Binding-site contacts:
Ligand atom C6 contacts residue GLN32 of chain 1.C at 3.5 Å.
Ligand atom O6 contacts residue GLN32 of chain 1.C at 3.0 Å (h-bond).
Ligand atom C3 contacts residue GLN251 of chain 1.C at 3.8 Å.
Ligand atom O3 contacts residue ASP49 of chain 1.D at 2.8 Å (salt-bridge).
Ligand atom C8 contacts residue PHE249 of chain 1.C at 3.6 Å (hydrophobic).
Ligand atom O7 contacts residue ASP50 of chain 1.D at 3.6 Å.
Ligand atom O4 contacts residue ASP49 of chain 1.D at 3.6 Å.
Ligand atom C4 contacts residue ASP43 of chain 1.C at 3.6 Å.
Ligand atom C6 contacts residue ASP43 of chain 1.C at 3.6 Å.
Ligand atom O4 contacts residue ASP43 of chain 1.C at 2.8 Å (salt-bridge).
Ligand atom O5 contacts residue ASP43 of chain 1.C at 3.7 Å.
Ligand atom O6 contacts residue ASP43 of chain 1.C at 2.5 Å (salt-bridge).
Ligand atom N2 contacts residue GLN251 of chain 1.C at 2.8 Å (h-bond).
Ligand atom C8 contacts residue PHE51 of chain 1.D at 3.6 Å (hydrophobic).
Ligand atom O7 contacts residue LYS255 of chain 1.C at 3.2 Å.
Ligand atom O2 contacts residue LYS255 of chain 1.C at 3.2 Å.
Ligand atom C7 contacts residue GLN251 of chain 1.C at 3.6 Å.
Ligand atom O4 contacts residue ASP50 of chain 1.D at 3.6 Å.
Ligand atom O4 contacts residue ASN44 of chain 1.C at 3.0 Å (h-bond).
Ligand atom O3 contacts residue ASN44 of chain 1.C at 3.1 Å (h-bond).
Ligand atom C4 contacts residue ASN44 of chain 1.C at 3.9 Å.
Ligand atom C1 contacts residue ASN44 of chain 1.C at 3.5 Å.
Ligand atom C6 contacts residue ASP43 of chain 1.C at 3.3 Å.
Ligand atom O7 contacts residue GLN251 of chain 1.C at 2.9 Å (h-bond).
Ligand atom O4 contacts residue ASN44 of chain 1.C at 3.4 Å (h-bond).
Ligand atom O7 contacts residue PHE51 of chain 1.D at 2.9 Å (h-bond).
Ligand atom O5 contacts residue ASN44 of chain 1.C at 2.8 Å (h-bond).
Ligand atom O4 contacts residue GLN251 of chain 1.C at 2.7 Å (h-bond).
Ligand atom C8 contacts residue GLN251 of chain 1.C at 3.5 Å.
Ligand atom O7 contacts residue ASN253 of chain 1.C at 2.9 Å (h-bond).
Ligand atom O3 contacts residue GLN251 of chain 1.C at 3.2 Å (h-bond).
Ligand atom C7 contacts residue ASN253 of chain 1.C at 3.7 Å.
Ligand atom O6 contacts residue ASP43 of chain 1.C at 2.9 Å (salt-bridge).
Ligand atom C4 contacts residue GLN251 of chain 1.C at 3.7 Å.
Ligand atom C2 contacts residue GLN251 of chain 1.C at 3.6 Å.
Ligand atom C8 contacts residue PHE38 of chain 1.C at 3.8 Å (hydrophobic).
Ligand atom C8 contacts residue ASN253 of chain 1.C at 3.6 Å.
Ligand atom C2 contacts residue ASN44 of chain 1.C at 3.7 Å.
Ligand atom C7 contacts residue LYS255 of chain 1.C at 3.8 Å.
Ligand atom C5 contacts residue ASN44 of chain 1.C at 3.7 Å.

Sequence of chain 1.D:
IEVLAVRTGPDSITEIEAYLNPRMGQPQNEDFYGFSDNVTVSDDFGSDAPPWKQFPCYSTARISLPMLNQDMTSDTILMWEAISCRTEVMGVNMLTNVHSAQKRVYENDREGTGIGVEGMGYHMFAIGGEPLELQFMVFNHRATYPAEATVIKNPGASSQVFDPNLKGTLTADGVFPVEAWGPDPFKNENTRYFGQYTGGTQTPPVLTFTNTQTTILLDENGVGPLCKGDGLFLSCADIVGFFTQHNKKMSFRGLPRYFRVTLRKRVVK

Sequence of chain 1.C:
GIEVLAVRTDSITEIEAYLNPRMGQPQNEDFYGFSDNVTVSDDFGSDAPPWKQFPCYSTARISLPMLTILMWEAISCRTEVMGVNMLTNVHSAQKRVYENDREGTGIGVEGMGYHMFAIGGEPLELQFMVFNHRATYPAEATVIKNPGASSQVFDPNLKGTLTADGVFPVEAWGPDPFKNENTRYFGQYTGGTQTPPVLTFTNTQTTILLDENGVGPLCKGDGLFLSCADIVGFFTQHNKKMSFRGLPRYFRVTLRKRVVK

The protein below binds the small molecule below.
Small molecule (SMILES): CC(=O)N[C@H]1[C@@H](O[C@H]2[C@@H](O)[C@@H](CO)O[C@@H](O[C@H]3[C@@H](O)[C@@H](CO)O[C@H](O[C@@H]4[C@H](O)[C@@H](O)[C@H](O[C@H]5[C@H](O)[C@@H](O)[C@H](O)O[C@@H]5CO)O[C@@H]4CO)[C@@H]3O)[C@@H]2NC(C)=O)O[C@H](CO)[C@H](O)[C@@H]1O